Sequence of chain 1.G:
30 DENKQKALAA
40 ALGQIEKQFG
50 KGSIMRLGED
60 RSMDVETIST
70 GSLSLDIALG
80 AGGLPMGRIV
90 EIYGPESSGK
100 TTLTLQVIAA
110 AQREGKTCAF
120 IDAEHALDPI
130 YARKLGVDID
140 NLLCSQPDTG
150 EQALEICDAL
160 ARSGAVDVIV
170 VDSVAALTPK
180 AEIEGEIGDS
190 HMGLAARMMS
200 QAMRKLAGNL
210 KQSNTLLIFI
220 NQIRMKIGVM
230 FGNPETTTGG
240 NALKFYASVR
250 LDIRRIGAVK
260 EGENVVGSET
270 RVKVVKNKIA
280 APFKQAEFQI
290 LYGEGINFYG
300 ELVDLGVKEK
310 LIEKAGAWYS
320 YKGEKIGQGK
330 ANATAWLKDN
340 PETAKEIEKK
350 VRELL

Sequence of chain 1.H:
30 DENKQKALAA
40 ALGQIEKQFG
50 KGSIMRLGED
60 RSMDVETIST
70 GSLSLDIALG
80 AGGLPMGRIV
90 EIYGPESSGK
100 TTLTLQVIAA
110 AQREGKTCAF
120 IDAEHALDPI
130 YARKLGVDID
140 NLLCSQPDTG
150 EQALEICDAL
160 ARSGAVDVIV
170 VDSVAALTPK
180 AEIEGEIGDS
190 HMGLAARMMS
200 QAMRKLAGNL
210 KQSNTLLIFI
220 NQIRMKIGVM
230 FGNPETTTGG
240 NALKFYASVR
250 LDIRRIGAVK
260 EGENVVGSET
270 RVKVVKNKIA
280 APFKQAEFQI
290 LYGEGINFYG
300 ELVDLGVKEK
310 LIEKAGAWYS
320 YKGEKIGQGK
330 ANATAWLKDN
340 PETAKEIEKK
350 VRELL

Binding-site contacts:
Ligand atom O1B contacts residue GLY98 of chain 1.H at 2.9 Å (h-bond).
Ligand atom O1A contacts residue THR101 of chain 1.H at 3.3 Å (h-bond).
Ligand atom O2A contacts residue THR100 of chain 1.H at 3.8 Å.
Ligand atom O3B contacts residue MG1 of chain 1.AA at 2.7 Å.
Ligand atom PB contacts residue LYS99 of chain 1.H at 3.8 Å.
Ligand atom O2G contacts residue MG1 of chain 1.AA at 2.6 Å.
Ligand atom N1 contacts residue ALA279 of chain 1.G at 3.6 Å.
Ligand atom O1A contacts residue THR100 of chain 1.H at 3.3 Å (h-bond).
Ligand atom O2B contacts residue GLY98 of chain 1.H at 3.6 Å.
Ligand atom O3B contacts residue LYS99 of chain 1.H at 3.2 Å (salt-bridge).
Ligand atom C6 contacts residue TYR130 of chain 1.H at 3.7 Å (hydrophobic).
Ligand atom O3' contacts residue TYR291 of chain 1.H at 3.8 Å.
Ligand atom PG contacts residue SER96 of chain 1.H at 3.7 Å.
Ligand atom O1B contacts residue SER97 of chain 1.H at 2.6 Å (h-bond).
Ligand atom N6 contacts residue TYR130 of chain 1.H at 3.8 Å.
Ligand atom S1G contacts residue GLU95 of chain 1.H at 3.6 Å.
Ligand atom O1A contacts residue GLY98 of chain 1.H at 3.4 Å.
Ligand atom C2 contacts residue ALA280 of chain 1.G at 3.8 Å (hydrophobic).
Ligand atom S1G contacts residue PHE244 of chain 1.G at 3.4 Å (h-bond).
Ligand atom O2B contacts residue MG1 of chain 1.AA at 2.8 Å.
Ligand atom N7 contacts residue LYS277 of chain 1.G at 3.8 Å.
Ligand atom N6 contacts residue LYS277 of chain 1.G at 2.9 Å (salt-bridge).
Ligand atom O2B contacts residue LYS99 of chain 1.H at 2.6 Å (salt-bridge).
Ligand atom N1 contacts residue TYR130 of chain 1.H at 3.7 Å.
Ligand atom S1G contacts residue SER96 of chain 1.H at 3.6 Å.
Ligand atom O2G contacts residue LYS277 of chain 1.G at 3.4 Å (salt-bridge).
Ligand atom O1B contacts residue SER96 of chain 1.H at 3.1 Å.
Ligand atom O1A contacts residue LYS99 of chain 1.H at 3.6 Å (salt-bridge).
Ligand atom O3B contacts residue SER96 of chain 1.H at 3.4 Å (h-bond).
Ligand atom O2B contacts residue THR100 of chain 1.H at 3.0 Å (h-bond).
Ligand atom PB contacts residue MG1 of chain 1.AA at 3.0 Å.
Ligand atom O2' contacts residue PRO281 of chain 1.G at 3.5 Å.
Ligand atom O3G contacts residue SER96 of chain 1.H at 3.4 Å (h-bond).
Ligand atom C6 contacts residue LYS277 of chain 1.G at 3.8 Å.
Ligand atom C2 contacts residue ALA279 of chain 1.G at 3.7 Å (hydrophobic).
Ligand atom S1G contacts residue LYS275 of chain 1.G at 3.8 Å.
Ligand atom O3A contacts residue MG1 of chain 1.AA at 3.1 Å.
Ligand atom PG contacts residue MG1 of chain 1.AA at 3.1 Å.
Ligand atom O1B contacts residue LYS99 of chain 1.H at 3.8 Å.
Ligand atom O3G contacts residue LYS275 of chain 1.G at 3.3 Å.

This small molecule binds to this protein.
Small molecule (SMILES): Nc1ncnc2c1ncn2[C@@H]1O[C@H](COP(=O)(O)OP(=O)(O)OP(O)(O)=S)[C@@H](O)[C@H]1O